The protein below binds the small molecule below.
Small molecule (SMILES): CC(=O)N[C@H]1[C@H](O[C@H]2[C@H](O)[C@@H](NC(C)=O)CO[C@@H]2CO)O[C@H](CO)[C@@H](O[C@@H]2O[C@H](CO)[C@@H](O)[C@H](O)[C@@H]2O)[C@@H]1O

Sequence of chain 3.A:
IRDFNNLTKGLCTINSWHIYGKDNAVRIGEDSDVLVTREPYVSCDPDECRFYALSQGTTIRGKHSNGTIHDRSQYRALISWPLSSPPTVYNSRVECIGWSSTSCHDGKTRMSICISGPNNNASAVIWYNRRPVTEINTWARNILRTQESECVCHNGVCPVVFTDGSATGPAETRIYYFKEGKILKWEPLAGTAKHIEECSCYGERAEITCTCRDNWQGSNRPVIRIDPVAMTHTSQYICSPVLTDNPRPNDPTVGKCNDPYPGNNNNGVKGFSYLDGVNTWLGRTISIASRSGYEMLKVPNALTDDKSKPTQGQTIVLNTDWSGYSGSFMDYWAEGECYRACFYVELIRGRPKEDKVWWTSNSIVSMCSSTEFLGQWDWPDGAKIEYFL

Sequence of chain 1.A:
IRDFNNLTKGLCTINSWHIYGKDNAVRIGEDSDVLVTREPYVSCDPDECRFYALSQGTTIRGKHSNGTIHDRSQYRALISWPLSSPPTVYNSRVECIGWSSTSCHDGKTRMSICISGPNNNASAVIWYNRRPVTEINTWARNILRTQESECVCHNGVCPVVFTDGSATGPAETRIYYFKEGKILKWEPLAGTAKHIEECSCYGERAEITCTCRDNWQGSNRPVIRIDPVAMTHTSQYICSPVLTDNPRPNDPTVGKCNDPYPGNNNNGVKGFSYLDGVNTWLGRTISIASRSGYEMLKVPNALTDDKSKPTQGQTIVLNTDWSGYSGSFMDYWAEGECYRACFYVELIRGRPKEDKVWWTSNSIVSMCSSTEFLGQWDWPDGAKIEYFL

Binding-site contacts:
Ligand atom O7 contacts residue TYR387 of chain 3.A at 4.1 Å.
Ligand atom O7 contacts residue TRP358 of chain 1.A at 3.8 Å.
Ligand atom N2 contacts residue ASN66 of chain 1.A at 2.9 Å (h-bond).
Ligand atom O4 contacts residue TRP358 of chain 1.A at 3.9 Å.
Ligand atom O5 contacts residue TRP358 of chain 1.A at 4.3 Å.
Ligand atom C8 contacts residue BGC1 of chain 1.H at 4.0 Å.
Ligand atom C3 contacts residue TRP358 of chain 1.A at 3.6 Å (hydrophobic).
Ligand atom O7 contacts residue BGC1 of chain 1.H at 4.2 Å.
Ligand atom N2 contacts residue TRP358 of chain 1.A at 3.5 Å (h-bond).
Ligand atom C4 contacts residue TRP358 of chain 1.A at 4.1 Å (hydrophobic).
Ligand atom C7 contacts residue ASN66 of chain 1.A at 3.2 Å.
Ligand atom O3 contacts residue TRP358 of chain 1.A at 4.3 Å.
Ligand atom C5 contacts residue ASN66 of chain 1.A at 3.5 Å.
Ligand atom O7 contacts residue ASN66 of chain 1.A at 3.0 Å (h-bond).
Ligand atom C3 contacts residue ASN66 of chain 1.A at 3.8 Å.
Ligand atom C2 contacts residue ASN66 of chain 1.A at 2.5 Å.
Ligand atom C1 contacts residue ASN66 of chain 1.A at 1.4 Å.
Ligand atom C1 contacts residue TRP358 of chain 1.A at 3.7 Å (hydrophobic).
Ligand atom C7 contacts residue TRP358 of chain 1.A at 4.3 Å (hydrophobic).
Ligand atom C2 contacts residue TRP358 of chain 1.A at 4.1 Å (hydrophobic).
Ligand atom C5 contacts residue TRP358 of chain 1.A at 3.7 Å (hydrophobic).
Ligand atom C4 contacts residue ASN66 of chain 1.A at 4.2 Å.
Ligand atom C7 contacts residue BGC1 of chain 1.H at 4.4 Å.
Ligand atom C8 contacts residue TRP358 of chain 1.A at 4.3 Å (hydrophobic).
Ligand atom O5 contacts residue ASN66 of chain 1.A at 2.3 Å (h-bond).